Binding-site contacts:
Ligand atom C2 contacts residue THR284 of chain 1.B at 4.5 Å.
Ligand atom N2 contacts residue ASN282 of chain 1.B at 3.9 Å.
Ligand atom C1 contacts residue THR284 of chain 1.B at 4.1 Å.
Ligand atom N2 contacts residue THR284 of chain 1.B at 4.4 Å.
Ligand atom C1 contacts residue GLU281 of chain 1.B at 4.0 Å.
Ligand atom O5 contacts residue ASN282 of chain 1.B at 1.9 Å (h-bond).
Ligand atom C5 contacts residue ASN282 of chain 1.B at 3.2 Å.
Ligand atom C3 contacts residue ASN282 of chain 1.B at 4.0 Å.
Ligand atom C7 contacts residue THR286 of chain 1.B at 4.5 Å.
Ligand atom C6 contacts residue ASN282 of chain 1.B at 4.0 Å.
Ligand atom C2 contacts residue ASN282 of chain 1.B at 3.3 Å.
Ligand atom C1 contacts residue ASN282 of chain 1.B at 1.8 Å.
Ligand atom C8 contacts residue THR286 of chain 1.B at 3.6 Å.
Ligand atom N2 contacts residue GLU281 of chain 1.B at 4.5 Å.
Ligand atom C4 contacts residue ASN282 of chain 1.B at 4.2 Å.

A small-molecule ligand and the protein it binds are described below.
Small molecule (SMILES): CC(=O)N[C@@H]1[C@@H](O)[C@H](O)[C@@H](CO)O[C@H]1O

Sequence of chain 1.B:
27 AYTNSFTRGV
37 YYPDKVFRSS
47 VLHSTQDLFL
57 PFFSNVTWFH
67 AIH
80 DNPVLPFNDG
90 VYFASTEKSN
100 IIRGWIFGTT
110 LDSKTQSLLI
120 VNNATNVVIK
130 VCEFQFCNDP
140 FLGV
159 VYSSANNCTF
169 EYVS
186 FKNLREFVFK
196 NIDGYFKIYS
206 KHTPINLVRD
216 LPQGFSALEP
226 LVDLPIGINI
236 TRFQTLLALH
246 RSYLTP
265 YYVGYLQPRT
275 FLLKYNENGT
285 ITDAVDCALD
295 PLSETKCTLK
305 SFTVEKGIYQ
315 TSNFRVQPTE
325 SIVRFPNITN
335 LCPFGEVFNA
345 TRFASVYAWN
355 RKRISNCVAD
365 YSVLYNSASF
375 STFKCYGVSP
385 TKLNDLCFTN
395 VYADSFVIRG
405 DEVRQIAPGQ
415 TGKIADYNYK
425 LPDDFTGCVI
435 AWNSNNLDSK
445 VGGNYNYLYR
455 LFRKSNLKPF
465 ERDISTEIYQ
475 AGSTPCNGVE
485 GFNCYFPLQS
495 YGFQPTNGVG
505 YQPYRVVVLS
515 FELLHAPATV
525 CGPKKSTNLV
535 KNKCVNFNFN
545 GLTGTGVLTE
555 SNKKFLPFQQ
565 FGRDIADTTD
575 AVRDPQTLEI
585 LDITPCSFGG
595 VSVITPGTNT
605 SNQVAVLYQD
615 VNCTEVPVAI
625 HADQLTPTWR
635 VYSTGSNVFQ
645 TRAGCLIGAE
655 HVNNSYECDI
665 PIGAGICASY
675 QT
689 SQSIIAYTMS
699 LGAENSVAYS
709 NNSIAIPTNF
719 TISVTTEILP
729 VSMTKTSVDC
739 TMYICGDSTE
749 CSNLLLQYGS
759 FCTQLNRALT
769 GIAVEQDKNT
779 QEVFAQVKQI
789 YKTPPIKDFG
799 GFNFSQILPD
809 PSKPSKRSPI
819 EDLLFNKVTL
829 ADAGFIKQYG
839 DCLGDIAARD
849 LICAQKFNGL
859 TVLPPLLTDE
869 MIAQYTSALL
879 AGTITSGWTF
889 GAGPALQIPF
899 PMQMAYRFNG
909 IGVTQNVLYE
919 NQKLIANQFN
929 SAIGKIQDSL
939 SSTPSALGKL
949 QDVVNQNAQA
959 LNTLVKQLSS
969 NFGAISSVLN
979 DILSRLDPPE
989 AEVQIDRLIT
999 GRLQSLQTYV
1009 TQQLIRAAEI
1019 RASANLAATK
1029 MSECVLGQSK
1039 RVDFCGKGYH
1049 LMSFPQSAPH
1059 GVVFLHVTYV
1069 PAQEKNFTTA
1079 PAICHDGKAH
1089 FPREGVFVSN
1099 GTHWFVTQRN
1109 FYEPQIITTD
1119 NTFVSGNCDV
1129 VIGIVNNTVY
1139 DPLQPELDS